Binding-site contacts:
Ligand atom CZ contacts residue LEU50 of chain 1.B at 3.7 Å (hydrophobic).
Ligand atom CG contacts residue LYS56 of chain 1.B at 4.4 Å.
Ligand atom CZ contacts residue GLN79 of chain 1.B at 4.2 Å.
Ligand atom CD contacts residue PHE52 of chain 1.B at 4.3 Å (hydrophobic).
Ligand atom NE contacts residue LYS56 of chain 1.B at 3.8 Å.
Ligand atom CD contacts residue GLY51 of chain 1.B at 4.2 Å.
Ligand atom NH1 contacts residue LEU50 of chain 1.B at 4.5 Å.
Ligand atom NH2 contacts residue PHE52 of chain 1.B at 4.4 Å.
Ligand atom NH2 contacts residue GLN79 of chain 1.B at 3.5 Å.
Ligand atom NH1 contacts residue GLN79 of chain 1.B at 3.9 Å.
Ligand atom CA contacts residue LYS56 of chain 1.B at 4.3 Å.
Ligand atom NH1 contacts residue LYS77 of chain 1.B at 4.3 Å.
Ligand atom CZ contacts residue GLY51 of chain 1.B at 3.9 Å.
Ligand atom NE contacts residue GLY51 of chain 1.B at 3.3 Å (h-bond).
Ligand atom CD contacts residue LYS56 of chain 1.B at 3.5 Å.
Ligand atom NH2 contacts residue GLY51 of chain 1.B at 3.7 Å.
Ligand atom NH1 contacts residue THR78 of chain 1.B at 4.1 Å.
Ligand atom NE contacts residue PHE52 of chain 1.B at 4.2 Å.
Ligand atom NH2 contacts residue LEU50 of chain 1.B at 2.6 Å (h-bond).
Ligand atom N contacts residue LYS56 of chain 1.B at 4.2 Å.
Ligand atom NE contacts residue LEU50 of chain 1.B at 4.4 Å.
Ligand atom NH1 contacts residue PHE52 of chain 1.B at 3.8 Å.
Ligand atom CZ contacts residue PHE52 of chain 1.B at 4.1 Å (hydrophobic).

The small molecule below binds the protein below.
Small molecule (SMILES): C[C@H](NC(=O)[C@H](C)NC(=O)[C@H](CCCCN)NC(=O)[C@H](C)NC(=O)[C@@H](N)CCCCN)C(=O)NCC(=O)N[C@@H](CCCN=C(N)N)C(=O)NCC=O

Sequence of chain 1.B:
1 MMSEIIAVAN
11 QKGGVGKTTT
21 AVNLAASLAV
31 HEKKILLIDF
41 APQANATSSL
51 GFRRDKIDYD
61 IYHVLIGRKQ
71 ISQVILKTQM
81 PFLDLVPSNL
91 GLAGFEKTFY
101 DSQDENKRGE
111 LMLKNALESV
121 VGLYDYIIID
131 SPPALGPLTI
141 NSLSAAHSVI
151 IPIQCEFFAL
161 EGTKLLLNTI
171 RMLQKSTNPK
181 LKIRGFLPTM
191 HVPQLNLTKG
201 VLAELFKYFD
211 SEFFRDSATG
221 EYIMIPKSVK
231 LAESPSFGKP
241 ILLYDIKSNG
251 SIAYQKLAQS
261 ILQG